Binding-site contacts:
Ligand atom C6 contacts residue ARG188 of chain 1.B at 3.5 Å.
Ligand atom C8 contacts residue MET165 of chain 1.B at 3.7 Å (hydrophobic).
Ligand atom CL contacts residue HIS164 of chain 1.B at 3.6 Å.
Ligand atom C15 contacts residue ASN142 of chain 1.B at 3.7 Å.
Ligand atom O1 contacts residue DMS1 of chain 1.O at 3.5 Å.
Ligand atom N1 contacts residue HIS163 of chain 1.B at 2.7 Å (h-bond).
Ligand atom CL contacts residue HIS41 of chain 1.B at 3.7 Å.
Ligand atom C13 contacts residue SER144 of chain 1.B at 3.9 Å.
Ligand atom C13 contacts residue HIS163 of chain 1.B at 3.7 Å.
Ligand atom C13 contacts residue PHE140 of chain 1.B at 3.6 Å (hydrophobic).
Ligand atom C15 contacts residue LEU141 of chain 1.B at 3.6 Å (hydrophobic).
Ligand atom C8 contacts residue HIS164 of chain 1.B at 3.4 Å.
Ligand atom C12 contacts residue CYS145 of chain 1.B at 3.5 Å (hydrophobic).
Ligand atom C14 contacts residue LEU141 of chain 1.B at 4.0 Å (hydrophobic).
Ligand atom C5 contacts residue ARG188 of chain 1.B at 3.5 Å.
Ligand atom C14 contacts residue GLU166 of chain 1.B at 3.8 Å.
Ligand atom C6 contacts residue ASP187 of chain 1.B at 3.8 Å.
Ligand atom O2 contacts residue GLU166 of chain 1.B at 2.9 Å (salt-bridge).
Ligand atom C12 contacts residue MET165 of chain 1.B at 3.9 Å (hydrophobic).
Ligand atom C5 contacts residue GLN189 of chain 1.B at 3.6 Å.
Ligand atom C13 contacts residue GLU166 of chain 1.B at 3.7 Å.
Ligand atom C contacts residue HIS41 of chain 1.B at 3.4 Å.
Ligand atom C15 contacts residue PHE140 of chain 1.B at 3.5 Å (hydrophobic).
Ligand atom C12 contacts residue HIS163 of chain 1.B at 3.4 Å.
Ligand atom C16 contacts residue ASN142 of chain 1.B at 3.8 Å.
Ligand atom C4 contacts residue DMS1 of chain 1.O at 3.7 Å.
Ligand atom C7 contacts residue MET165 of chain 1.B at 3.6 Å (hydrophobic).
Ligand atom C13 contacts residue LEU141 of chain 1.B at 3.8 Å (hydrophobic).
Ligand atom N1 contacts residue GLU166 of chain 1.B at 3.9 Å.
Ligand atom C5 contacts residue DMS1 of chain 1.O at 3.6 Å.
Ligand atom O2 contacts residue MET165 of chain 1.B at 3.3 Å.
Ligand atom CL contacts residue MET165 of chain 1.B at 3.5 Å.
Ligand atom C3 contacts residue GLN189 of chain 1.B at 3.5 Å.
Ligand atom N1 contacts residue SER144 of chain 1.B at 3.8 Å.
Ligand atom CL contacts residue ASP187 of chain 1.B at 3.4 Å.
Ligand atom C12 contacts residue GLU166 of chain 1.B at 3.7 Å.
Ligand atom C18 contacts residue ASN142 of chain 1.B at 3.9 Å.
Ligand atom C15 contacts residue GLU166 of chain 1.B at 3.4 Å.
Ligand atom O1 contacts residue GLN189 of chain 1.B at 3.2 Å (h-bond).
Ligand atom C6 contacts residue MET165 of chain 1.B at 3.7 Å (hydrophobic).

Sequence of chain 1.A:
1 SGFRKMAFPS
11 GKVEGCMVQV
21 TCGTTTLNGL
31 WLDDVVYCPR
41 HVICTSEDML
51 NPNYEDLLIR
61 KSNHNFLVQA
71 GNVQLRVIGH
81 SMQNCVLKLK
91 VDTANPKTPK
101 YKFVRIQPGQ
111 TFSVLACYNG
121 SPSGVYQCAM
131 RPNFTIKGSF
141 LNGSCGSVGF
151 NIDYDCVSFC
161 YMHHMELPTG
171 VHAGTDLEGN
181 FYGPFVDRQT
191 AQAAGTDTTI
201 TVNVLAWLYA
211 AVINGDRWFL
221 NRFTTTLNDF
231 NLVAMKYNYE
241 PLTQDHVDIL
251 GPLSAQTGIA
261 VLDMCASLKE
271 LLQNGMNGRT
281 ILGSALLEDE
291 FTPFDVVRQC

A small-molecule ligand and the protein it binds are described below.
Small molecule (SMILES): CO[C@@]1(C(=O)Nc2cncc3ccccc23)CCOc2ccc(Cl)cc21

Sequence of chain 1.B:
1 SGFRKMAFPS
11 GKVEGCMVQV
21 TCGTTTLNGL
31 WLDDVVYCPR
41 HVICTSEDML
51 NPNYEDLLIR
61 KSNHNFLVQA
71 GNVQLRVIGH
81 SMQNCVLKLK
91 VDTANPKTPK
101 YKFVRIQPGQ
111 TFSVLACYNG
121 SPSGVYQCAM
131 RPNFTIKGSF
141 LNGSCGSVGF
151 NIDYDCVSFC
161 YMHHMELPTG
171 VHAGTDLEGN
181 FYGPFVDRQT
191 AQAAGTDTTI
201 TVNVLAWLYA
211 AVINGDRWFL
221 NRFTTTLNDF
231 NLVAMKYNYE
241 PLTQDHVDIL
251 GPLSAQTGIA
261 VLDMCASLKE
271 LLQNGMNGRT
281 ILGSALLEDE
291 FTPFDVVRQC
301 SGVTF